Sequence of chain 1.A:
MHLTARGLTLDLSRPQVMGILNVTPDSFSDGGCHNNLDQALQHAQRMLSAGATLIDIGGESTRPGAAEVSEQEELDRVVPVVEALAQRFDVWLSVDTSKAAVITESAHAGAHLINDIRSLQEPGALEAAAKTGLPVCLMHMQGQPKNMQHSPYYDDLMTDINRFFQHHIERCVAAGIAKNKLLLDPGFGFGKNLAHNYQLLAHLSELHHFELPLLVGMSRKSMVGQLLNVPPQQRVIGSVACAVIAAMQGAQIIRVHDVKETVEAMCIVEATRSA

This small molecule binds to this protein.
Small molecule (SMILES): Nc1nc2ncc(CO[P](=O)(O)OP(=O)(O)O)nc2c(=O)[nH]1

Binding-site contacts:
Ligand atom O1P contacts residue MG1 of chain 1.D at 2.1 Å.
Ligand atom N6 contacts residue ASN118 of chain 1.A at 2.6 Å (h-bond).
Ligand atom O2P contacts residue HIS260 of chain 1.A at 2.7 Å (h-bond).
Ligand atom C6 contacts residue ASN118 of chain 1.A at 3.5 Å.
Ligand atom O1P contacts residue ARG258 of chain 1.A at 2.9 Å (salt-bridge).
Ligand atom N4 contacts residue ARG258 of chain 1.A at 3.2 Å.
Ligand atom O5P contacts residue SER30 of chain 1.A at 2.7 Å (h-bond).
Ligand atom O5P contacts residue MG1 of chain 1.D at 2.2 Å.
Ligand atom P2 contacts residue SER64 of chain 1.A at 3.5 Å.
Ligand atom C3 contacts residue ASP99 of chain 1.A at 3.2 Å.
Ligand atom O6P contacts residue PHE31 of chain 1.A at 2.9 Å (h-bond).
Ligand atom N1 contacts residue ARG258 of chain 1.A at 3.2 Å (salt-bridge).
Ligand atom N4 contacts residue ASP99 of chain 1.A at 2.5 Å (salt-bridge).
Ligand atom N5 contacts residue ASN118 of chain 1.A at 3.1 Å (h-bond).
Ligand atom O3P contacts residue PHE31 of chain 1.A at 3.0 Å.
Ligand atom C6 contacts residue ASP188 of chain 1.A at 3.2 Å.
Ligand atom P1 contacts residue MG1 of chain 1.D at 3.4 Å.
Ligand atom O4 contacts residue ARG258 of chain 1.A at 3.2 Å (salt-bridge).
Ligand atom O6P contacts residue SER64 of chain 1.A at 2.5 Å (h-bond).
Ligand atom C9 contacts residue ARG258 of chain 1.A at 3.4 Å.
Ligand atom C3 contacts residue ARG258 of chain 1.A at 3.1 Å.
Ligand atom N6 contacts residue ASP188 of chain 1.A at 2.9 Å (salt-bridge).
Ligand atom O2P contacts residue PHE31 of chain 1.A at 3.5 Å.
Ligand atom C10 contacts residue ARG258 of chain 1.A at 3.5 Å.
Ligand atom O1P contacts residue ASN25 of chain 1.A at 3.1 Å (h-bond).
Ligand atom N1 contacts residue LYS224 of chain 1.A at 3.2 Å (salt-bridge).
Ligand atom O8 contacts residue LYS224 of chain 1.A at 2.8 Å (salt-bridge).
Ligand atom O4P contacts residue THR65 of chain 1.A at 2.9 Å (h-bond).
Ligand atom N1 contacts residue PHE193 of chain 1.A at 3.6 Å.
Ligand atom C10 contacts residue ASP99 of chain 1.A at 3.6 Å.
Ligand atom O8 contacts residue GLY220 of chain 1.A at 3.1 Å (h-bond).
Ligand atom N5 contacts residue ILE120 of chain 1.A at 3.4 Å.
Ligand atom N7 contacts residue ASP188 of chain 1.A at 2.6 Å (salt-bridge).
Ligand atom O4P contacts residue ARG66 of chain 1.A at 3.5 Å (salt-bridge).
Ligand atom C2 contacts residue ARG258 of chain 1.A at 3.2 Å.
Ligand atom P2 contacts residue MG1 of chain 1.D at 3.4 Å.
Ligand atom O2P contacts residue ASN25 of chain 1.A at 3.1 Å (h-bond).
Ligand atom O5P contacts residue ASN25 of chain 1.A at 3.3 Å (h-bond).
Ligand atom O6P contacts residue SER30 of chain 1.A at 3.3 Å.
Ligand atom O4 contacts residue PHE31 of chain 1.A at 3.6 Å.